The small molecule below binds the protein below.
Small molecule (SMILES): Cc1c(O)nc(CC(=O)O)c(C)c1O[P](=O)(O)OCC1OC(n2cnc3c(=O)[nH]c(N)nc32)[C@H](O)[C@@H]1O

Sequence of chain 2.C:
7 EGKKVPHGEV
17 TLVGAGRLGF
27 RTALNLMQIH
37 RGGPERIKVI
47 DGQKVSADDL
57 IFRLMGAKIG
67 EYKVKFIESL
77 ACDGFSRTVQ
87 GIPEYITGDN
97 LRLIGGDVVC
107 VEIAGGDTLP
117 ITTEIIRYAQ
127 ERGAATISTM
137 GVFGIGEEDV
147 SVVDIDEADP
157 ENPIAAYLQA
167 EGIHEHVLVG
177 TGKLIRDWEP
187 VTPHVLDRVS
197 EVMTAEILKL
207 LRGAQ

Sequence of chain 3.C:
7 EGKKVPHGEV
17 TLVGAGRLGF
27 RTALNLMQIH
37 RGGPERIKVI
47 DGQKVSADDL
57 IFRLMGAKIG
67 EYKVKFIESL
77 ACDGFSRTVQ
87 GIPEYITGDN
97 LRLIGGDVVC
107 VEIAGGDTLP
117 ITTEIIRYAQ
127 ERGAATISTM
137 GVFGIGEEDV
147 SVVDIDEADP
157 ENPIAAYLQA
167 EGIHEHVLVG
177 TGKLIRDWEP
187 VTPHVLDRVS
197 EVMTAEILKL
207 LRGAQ

Binding-site contacts:
Ligand atom C3M contacts residue VAL138 of chain 3.C at 3.1 Å (hydrophobic).
Ligand atom C8A contacts residue ILE181 of chain 3.C at 3.4 Å (hydrophobic).
Ligand atom C6A contacts residue PRO159 of chain 3.C at 3.0 Å (hydrophobic).
Ligand atom O6A contacts residue LYS179 of chain 3.C at 2.8 Å (salt-bridge).
Ligand atom O6A contacts residue PRO159 of chain 3.C at 3.2 Å.
Ligand atom O18 contacts residue ATP1 of chain 3.M at 2.7 Å (h-bond).
Ligand atom C5M contacts residue ALA110 of chain 3.C at 3.5 Å (hydrophobic).
Ligand atom N1 contacts residue ATP1 of chain 3.M at 2.7 Å (h-bond).
Ligand atom C5A contacts residue PRO159 of chain 3.C at 3.2 Å (hydrophobic).
Ligand atom O3S contacts residue THR114 of chain 3.C at 2.5 Å (h-bond).
Ligand atom C8 contacts residue HIS36 of chain 2.C at 3.5 Å.
Ligand atom N1 contacts residue ALA110 of chain 3.C at 3.4 Å.
Ligand atom N2A contacts residue ARG182 of chain 3.C at 3.3 Å (salt-bridge).
Ligand atom C2 contacts residue ATP1 of chain 3.M at 2.9 Å.
Ligand atom O2 contacts residue ATP1 of chain 3.M at 2.3 Å (h-bond).
Ligand atom O3P contacts residue ILE109 of chain 3.C at 3.2 Å (h-bond).
Ligand atom C5M contacts residue PHE139 of chain 3.C at 3.5 Å (hydrophobic).
Ligand atom O5S contacts residue ILE181 of chain 3.C at 3.3 Å.
Ligand atom C8A contacts residue ILE160 of chain 3.C at 3.2 Å (hydrophobic).
Ligand atom C3 contacts residue VAL138 of chain 3.C at 3.1 Å (hydrophobic).
Ligand atom C2 contacts residue VAL138 of chain 3.C at 3.4 Å (hydrophobic).
Ligand atom O28 contacts residue HIS36 of chain 2.C at 2.4 Å (h-bond).
Ligand atom O2P contacts residue PHE139 of chain 3.C at 2.9 Å.
Ligand atom N1A contacts residue PRO159 of chain 3.C at 3.4 Å.
Ligand atom O28 contacts residue ARG37 of chain 2.C at 3.4 Å.
Ligand atom C6 contacts residue ALA110 of chain 3.C at 3.1 Å (hydrophobic).
Ligand atom O6A contacts residue ILE181 of chain 3.C at 3.5 Å (h-bond).
Ligand atom C4A contacts residue PRO159 of chain 3.C at 3.4 Å (hydrophobic).
Ligand atom N9A contacts residue ILE181 of chain 3.C at 3.4 Å.
Ligand atom C5 contacts residue ALA110 of chain 3.C at 2.9 Å (hydrophobic).
Ligand atom C8 contacts residue ATP1 of chain 3.M at 3.5 Å.
Ligand atom N7A contacts residue LYS179 of chain 3.C at 3.5 Å (salt-bridge).
Ligand atom C4A contacts residue ILE181 of chain 3.C at 3.5 Å (hydrophobic).
Ligand atom C3S contacts residue THR114 of chain 3.C at 3.4 Å.
Ligand atom O2P contacts residue ILE181 of chain 3.C at 3.4 Å.
Ligand atom O6A contacts residue ARG182 of chain 3.C at 3.2 Å.
Ligand atom O1P contacts residue VAL138 of chain 3.C at 3.0 Å (h-bond).
Ligand atom O2S contacts residue THR114 of chain 3.C at 3.3 Å (h-bond).
Ligand atom O4S contacts residue ILE160 of chain 3.C at 2.9 Å.
Ligand atom C4 contacts residue ALA110 of chain 3.C at 3.2 Å (hydrophobic).